The small molecule below binds the protein below.
Small molecule (SMILES): CC(=O)N[C@@H]1[C@@H](O)[C@H](O)[C@@H](CO)O[C@H]1O

Binding-site contacts:
Ligand atom O5 contacts residue ASN127 of chain 2.A at 2.4 Å (h-bond).
Ligand atom O7 contacts residue ASN127 of chain 2.A at 3.0 Å (h-bond).
Ligand atom C2 contacts residue ASN127 of chain 2.A at 2.3 Å.
Ligand atom N2 contacts residue ASN127 of chain 2.A at 2.8 Å (h-bond).
Ligand atom O5 contacts residue ARG249 of chain 2.A at 4.3 Å.
Ligand atom C4 contacts residue ASN127 of chain 2.A at 4.1 Å.
Ligand atom C5 contacts residue ASN127 of chain 2.A at 3.6 Å.
Ligand atom C3 contacts residue ASN127 of chain 2.A at 3.7 Å.
Ligand atom C7 contacts residue ASN127 of chain 2.A at 3.2 Å.
Ligand atom C5 contacts residue ARG249 of chain 2.A at 4.4 Å.
Ligand atom C1 contacts residue ARG249 of chain 2.A at 4.2 Å.
Ligand atom C8 contacts residue GLN126 of chain 2.A at 3.9 Å.
Ligand atom C8 contacts residue ASN127 of chain 2.A at 4.4 Å.
Ligand atom C1 contacts residue ASN127 of chain 2.A at 1.4 Å.

Sequence of chain 2.A:
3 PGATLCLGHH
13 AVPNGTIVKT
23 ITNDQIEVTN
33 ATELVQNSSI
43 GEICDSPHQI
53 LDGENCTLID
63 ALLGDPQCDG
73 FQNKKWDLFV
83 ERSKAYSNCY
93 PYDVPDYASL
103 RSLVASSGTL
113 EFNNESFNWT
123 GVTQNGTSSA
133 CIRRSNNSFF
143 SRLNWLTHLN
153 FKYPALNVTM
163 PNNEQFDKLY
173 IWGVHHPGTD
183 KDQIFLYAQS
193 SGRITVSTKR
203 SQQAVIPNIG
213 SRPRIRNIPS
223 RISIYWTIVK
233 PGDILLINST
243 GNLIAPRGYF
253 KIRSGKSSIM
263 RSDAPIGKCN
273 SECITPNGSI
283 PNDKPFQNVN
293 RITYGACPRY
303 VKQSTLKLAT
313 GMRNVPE